Binding-site contacts:
Ligand atom C5 contacts residue ASN124 of chain 1.A at 3.7 Å.
Ligand atom C4 contacts residue ASN124 of chain 1.A at 4.2 Å.
Ligand atom O5 contacts residue ASN124 of chain 1.A at 2.4 Å (h-bond).
Ligand atom C2 contacts residue ASN124 of chain 1.A at 2.4 Å.
Ligand atom C8 contacts residue ARG121 of chain 1.A at 4.2 Å.
Ligand atom C1 contacts residue ASN124 of chain 1.A at 1.5 Å.
Ligand atom O7 contacts residue ASN124 of chain 1.A at 3.3 Å (h-bond).
Ligand atom N2 contacts residue ASN124 of chain 1.A at 2.8 Å (h-bond).
Ligand atom C7 contacts residue ASN124 of chain 1.A at 3.4 Å.
Ligand atom C3 contacts residue ASN124 of chain 1.A at 3.8 Å.

A small-molecule ligand and the protein it binds are described below.
Small molecule (SMILES): CC(=O)N[C@@H]1[C@@H](O)[C@H](O)[C@@H](CO)O[C@H]1O

Sequence of chain 1.A:
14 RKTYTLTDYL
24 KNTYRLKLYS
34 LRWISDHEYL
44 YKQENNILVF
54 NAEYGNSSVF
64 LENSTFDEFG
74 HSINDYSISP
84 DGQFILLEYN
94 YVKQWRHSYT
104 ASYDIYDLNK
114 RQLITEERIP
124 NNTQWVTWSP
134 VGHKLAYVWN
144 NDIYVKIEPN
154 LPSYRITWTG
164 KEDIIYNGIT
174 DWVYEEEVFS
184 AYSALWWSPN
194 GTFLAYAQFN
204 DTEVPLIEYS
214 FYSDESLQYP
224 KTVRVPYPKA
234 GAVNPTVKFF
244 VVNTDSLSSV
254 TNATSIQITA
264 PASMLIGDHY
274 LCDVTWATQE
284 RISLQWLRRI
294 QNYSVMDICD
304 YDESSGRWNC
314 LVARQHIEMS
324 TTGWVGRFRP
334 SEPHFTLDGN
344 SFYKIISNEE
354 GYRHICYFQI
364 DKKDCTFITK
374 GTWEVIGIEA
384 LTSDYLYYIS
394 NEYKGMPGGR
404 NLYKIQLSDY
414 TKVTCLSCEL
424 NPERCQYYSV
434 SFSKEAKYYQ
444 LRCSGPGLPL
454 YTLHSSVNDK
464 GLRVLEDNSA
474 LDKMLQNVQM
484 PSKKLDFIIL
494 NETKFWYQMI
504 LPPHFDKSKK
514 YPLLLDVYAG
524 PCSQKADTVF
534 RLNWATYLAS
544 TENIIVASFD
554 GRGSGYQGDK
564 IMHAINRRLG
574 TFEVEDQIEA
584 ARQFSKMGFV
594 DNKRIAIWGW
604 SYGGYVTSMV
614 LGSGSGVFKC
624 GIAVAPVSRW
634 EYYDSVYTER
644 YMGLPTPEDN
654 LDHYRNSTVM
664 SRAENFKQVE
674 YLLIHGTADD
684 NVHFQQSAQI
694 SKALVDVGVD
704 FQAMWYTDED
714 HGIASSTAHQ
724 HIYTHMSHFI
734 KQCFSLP